Binding-site contacts:
Ligand atom O3 contacts residue HIS1101 of chain 1.C at 3.2 Å (h-bond).
Ligand atom O6 contacts residue THR1100 of chain 1.C at 3.0 Å.
Ligand atom C1 contacts residue ASN1098 of chain 1.C at 1.4 Å.
Ligand atom O7 contacts residue PHE1103 of chain 1.C at 3.4 Å.
Ligand atom C8 contacts residue PHE1103 of chain 1.C at 3.4 Å (hydrophobic).
Ligand atom O3 contacts residue PHE1103 of chain 1.C at 4.4 Å.
Ligand atom C7 contacts residue ASN1098 of chain 1.C at 3.1 Å.
Ligand atom O5 contacts residue HIS1101 of chain 1.C at 3.0 Å.
Ligand atom C6 contacts residue HIS1101 of chain 1.C at 3.4 Å.
Ligand atom C2 contacts residue HIS1101 of chain 1.C at 4.0 Å.
Ligand atom C5 contacts residue THR1100 of chain 1.C at 4.1 Å.
Ligand atom O5 contacts residue ASN1098 of chain 1.C at 2.5 Å (h-bond).
Ligand atom C1 contacts residue THR1100 of chain 1.C at 4.1 Å.
Ligand atom C5 contacts residue ASN1098 of chain 1.C at 3.7 Å.
Ligand atom O6 contacts residue PHE1103 of chain 1.C at 3.8 Å.
Ligand atom N2 contacts residue ASN1098 of chain 1.C at 2.7 Å (h-bond).
Ligand atom O7 contacts residue HIS1101 of chain 1.C at 3.2 Å (h-bond).
Ligand atom C1 contacts residue HIS1101 of chain 1.C at 3.9 Å.
Ligand atom C3 contacts residue HIS1101 of chain 1.C at 3.8 Å.
Ligand atom C4 contacts residue HIS1101 of chain 1.C at 3.8 Å.
Ligand atom O5 contacts residue THR1100 of chain 1.C at 3.4 Å.
Ligand atom C2 contacts residue THR1100 of chain 1.C at 4.0 Å.
Ligand atom O7 contacts residue ASN1098 of chain 1.C at 2.8 Å (h-bond).
Ligand atom N2 contacts residue PHE1103 of chain 1.C at 4.1 Å.
Ligand atom O7 contacts residue SER1097 of chain 1.C at 4.3 Å.
Ligand atom C8 contacts residue TYR1110 of chain 1.C at 3.0 Å (hydrophobic).
Ligand atom C5 contacts residue HIS1101 of chain 1.C at 3.3 Å.
Ligand atom C7 contacts residue PHE1103 of chain 1.C at 3.4 Å (hydrophobic).
Ligand atom C3 contacts residue ASN1098 of chain 1.C at 3.7 Å.
Ligand atom C2 contacts residue ASN1098 of chain 1.C at 2.4 Å.
Ligand atom C4 contacts residue ASN1098 of chain 1.C at 4.3 Å.
Ligand atom C6 contacts residue THR1100 of chain 1.C at 4.1 Å.
Ligand atom C8 contacts residue ASN1098 of chain 1.C at 4.1 Å.
Ligand atom O6 contacts residue HIS1101 of chain 1.C at 3.0 Å (h-bond).
Ligand atom C7 contacts residue HIS1101 of chain 1.C at 4.3 Å.
Ligand atom C4 contacts residue THR1100 of chain 1.C at 4.2 Å.
Ligand atom C7 contacts residue TYR1110 of chain 1.C at 4.4 Å (hydrophobic).

Sequence of chain 1.C:
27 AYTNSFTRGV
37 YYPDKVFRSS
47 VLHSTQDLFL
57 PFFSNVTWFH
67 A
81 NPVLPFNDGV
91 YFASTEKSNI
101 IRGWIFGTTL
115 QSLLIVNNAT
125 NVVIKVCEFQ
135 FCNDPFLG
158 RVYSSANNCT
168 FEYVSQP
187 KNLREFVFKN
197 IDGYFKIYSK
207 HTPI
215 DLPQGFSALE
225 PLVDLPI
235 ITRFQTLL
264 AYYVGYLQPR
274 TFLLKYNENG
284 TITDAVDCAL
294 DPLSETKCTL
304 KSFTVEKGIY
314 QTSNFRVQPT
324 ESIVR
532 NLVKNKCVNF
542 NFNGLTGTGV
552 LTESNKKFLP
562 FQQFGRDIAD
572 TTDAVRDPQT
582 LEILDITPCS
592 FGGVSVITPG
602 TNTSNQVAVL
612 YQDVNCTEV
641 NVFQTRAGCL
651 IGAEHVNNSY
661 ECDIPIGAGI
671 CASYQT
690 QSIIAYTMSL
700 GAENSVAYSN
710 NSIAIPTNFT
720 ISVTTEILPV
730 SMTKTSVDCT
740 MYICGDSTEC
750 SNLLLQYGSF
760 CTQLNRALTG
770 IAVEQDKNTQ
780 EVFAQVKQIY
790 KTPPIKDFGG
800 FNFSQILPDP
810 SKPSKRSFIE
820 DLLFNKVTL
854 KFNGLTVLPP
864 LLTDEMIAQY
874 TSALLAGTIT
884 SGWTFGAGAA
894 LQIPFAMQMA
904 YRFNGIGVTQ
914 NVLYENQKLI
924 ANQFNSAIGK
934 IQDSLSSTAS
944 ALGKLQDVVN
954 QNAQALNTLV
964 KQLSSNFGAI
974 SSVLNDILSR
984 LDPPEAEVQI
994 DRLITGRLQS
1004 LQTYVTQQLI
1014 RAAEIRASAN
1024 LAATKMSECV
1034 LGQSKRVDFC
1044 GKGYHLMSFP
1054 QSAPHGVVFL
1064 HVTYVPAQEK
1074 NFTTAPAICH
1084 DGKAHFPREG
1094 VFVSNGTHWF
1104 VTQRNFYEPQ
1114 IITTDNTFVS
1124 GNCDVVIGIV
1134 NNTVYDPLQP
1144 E

A protein and the small-molecule ligand that binds it are described below.
Small molecule (SMILES): CC(=O)N[C@H]1[C@H](O[C@H]2[C@H](O)[C@@H](NC(C)=O)CO[C@@H]2CO)O[C@H](CO)[C@@H](O)[C@@H]1O